Sequence of chain 1.E:
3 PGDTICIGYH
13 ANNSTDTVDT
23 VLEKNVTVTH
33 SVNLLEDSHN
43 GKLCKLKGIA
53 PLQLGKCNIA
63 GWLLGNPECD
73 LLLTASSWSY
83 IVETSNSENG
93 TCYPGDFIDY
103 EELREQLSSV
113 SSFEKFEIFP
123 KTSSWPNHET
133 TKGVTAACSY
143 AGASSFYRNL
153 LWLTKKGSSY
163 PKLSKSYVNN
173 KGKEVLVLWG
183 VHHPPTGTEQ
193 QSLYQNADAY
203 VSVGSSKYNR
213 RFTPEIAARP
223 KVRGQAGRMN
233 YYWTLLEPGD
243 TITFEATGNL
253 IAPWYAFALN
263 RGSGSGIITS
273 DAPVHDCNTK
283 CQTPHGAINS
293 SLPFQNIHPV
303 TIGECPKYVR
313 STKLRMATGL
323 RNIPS

Binding-site contacts:
Ligand atom C7 contacts residue ASN91 of chain 1.E at 3.0 Å.
Ligand atom N2 contacts residue GLU70 of chain 1.E at 3.8 Å.
Ligand atom O6 contacts residue ARG225 of chain 1.E at 4.0 Å.
Ligand atom C2 contacts residue ASN91 of chain 1.E at 2.3 Å.
Ligand atom C7 contacts residue ARG225 of chain 1.E at 3.4 Å.
Ligand atom O5 contacts residue GLU90 of chain 1.E at 4.4 Å.
Ligand atom O7 contacts residue ARG225 of chain 1.E at 3.8 Å.
Ligand atom C3 contacts residue ASN91 of chain 1.E at 3.7 Å.
Ligand atom C1 contacts residue ASN91 of chain 1.E at 1.4 Å.
Ligand atom C1 contacts residue GLU70 of chain 1.E at 4.3 Å.
Ligand atom N2 contacts residue ASN91 of chain 1.E at 2.8 Å (h-bond).
Ligand atom C2 contacts residue ARG225 of chain 1.E at 4.0 Å.
Ligand atom O7 contacts residue ASN68 of chain 1.E at 2.9 Å (h-bond).
Ligand atom C8 contacts residue ARG225 of chain 1.E at 3.6 Å.
Ligand atom O7 contacts residue ASN91 of chain 1.E at 2.8 Å (h-bond).
Ligand atom C5 contacts residue ASN91 of chain 1.E at 3.6 Å.
Ligand atom C8 contacts residue CYS140 of chain 1.E at 4.2 Å (hydrophobic).
Ligand atom C3 contacts residue ARG225 of chain 1.E at 3.9 Å.
Ligand atom C7 contacts residue ASN68 of chain 1.E at 3.7 Å.
Ligand atom N2 contacts residue ARG225 of chain 1.E at 3.5 Å (salt-bridge).
Ligand atom C4 contacts residue ASN91 of chain 1.E at 4.2 Å.
Ligand atom C8 contacts residue SER141 of chain 1.E at 3.8 Å.
Ligand atom C6 contacts residue GLU90 of chain 1.E at 3.7 Å.
Ligand atom C8 contacts residue GLU70 of chain 1.E at 3.8 Å.
Ligand atom C7 contacts residue GLU70 of chain 1.E at 3.9 Å.
Ligand atom C5 contacts residue ARG225 of chain 1.E at 4.2 Å.
Ligand atom C6 contacts residue ARG225 of chain 1.E at 3.6 Å.
Ligand atom O3 contacts residue ARG225 of chain 1.E at 2.9 Å (salt-bridge).
Ligand atom C8 contacts residue ALA139 of chain 1.E at 4.2 Å (hydrophobic).
Ligand atom O7 contacts residue CYS94 of chain 1.E at 3.6 Å.
Ligand atom C8 contacts residue ASN68 of chain 1.E at 3.6 Å.
Ligand atom O6 contacts residue GLU90 of chain 1.E at 3.1 Å (salt-bridge).
Ligand atom C8 contacts residue ASN91 of chain 1.E at 4.3 Å.
Ligand atom C7 contacts residue CYS94 of chain 1.E at 4.0 Å (hydrophobic).
Ligand atom C8 contacts residue CYS94 of chain 1.E at 3.8 Å (hydrophobic).
Ligand atom C4 contacts residue ARG225 of chain 1.E at 4.3 Å.
Ligand atom O5 contacts residue ASN91 of chain 1.E at 2.3 Å (h-bond).
Ligand atom O5 contacts residue ARG225 of chain 1.E at 3.7 Å.

The protein below binds the small molecule below.
Small molecule (SMILES): CC(=O)N[C@H]1[C@H](O[C@H]2[C@H](O)[C@@H](NC(C)=O)CO[C@@H]2CO)O[C@H](CO)[C@@H](O[C@@H]2O[C@H](CO)[C@@H](O)[C@H](O)[C@@H]2O)[C@@H]1O